Sequence of chain 1.B:
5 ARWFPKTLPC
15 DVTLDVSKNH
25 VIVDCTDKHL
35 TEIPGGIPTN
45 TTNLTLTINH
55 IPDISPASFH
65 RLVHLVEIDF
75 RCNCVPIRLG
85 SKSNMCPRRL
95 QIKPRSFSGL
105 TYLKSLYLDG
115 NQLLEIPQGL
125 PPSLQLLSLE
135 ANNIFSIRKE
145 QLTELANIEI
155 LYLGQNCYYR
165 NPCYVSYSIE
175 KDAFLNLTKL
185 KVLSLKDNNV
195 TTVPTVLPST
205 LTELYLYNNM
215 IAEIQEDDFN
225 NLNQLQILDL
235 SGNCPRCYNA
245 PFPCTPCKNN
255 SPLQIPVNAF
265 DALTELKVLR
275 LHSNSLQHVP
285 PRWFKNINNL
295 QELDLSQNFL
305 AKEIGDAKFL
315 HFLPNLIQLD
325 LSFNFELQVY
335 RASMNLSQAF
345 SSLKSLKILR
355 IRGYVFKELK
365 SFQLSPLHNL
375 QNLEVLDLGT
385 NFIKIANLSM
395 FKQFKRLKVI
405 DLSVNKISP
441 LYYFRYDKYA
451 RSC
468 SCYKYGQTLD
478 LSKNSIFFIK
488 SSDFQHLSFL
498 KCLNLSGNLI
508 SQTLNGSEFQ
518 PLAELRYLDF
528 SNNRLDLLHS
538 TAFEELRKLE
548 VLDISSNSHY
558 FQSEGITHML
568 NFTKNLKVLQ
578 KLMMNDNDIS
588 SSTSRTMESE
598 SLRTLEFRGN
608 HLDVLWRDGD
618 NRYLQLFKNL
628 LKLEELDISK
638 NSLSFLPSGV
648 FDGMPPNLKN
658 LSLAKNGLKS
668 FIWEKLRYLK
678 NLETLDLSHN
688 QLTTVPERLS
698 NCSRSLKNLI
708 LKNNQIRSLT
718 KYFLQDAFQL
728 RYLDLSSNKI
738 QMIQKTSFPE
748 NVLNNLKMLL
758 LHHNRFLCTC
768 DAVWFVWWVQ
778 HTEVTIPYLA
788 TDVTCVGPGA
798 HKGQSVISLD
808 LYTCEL

Binding-site contacts:
Ligand atom C6 contacts residue VAL70 of chain 1.B at 4.2 Å (hydrophobic).
Ligand atom C5 contacts residue VAL70 of chain 1.B at 4.1 Å (hydrophobic).
Ligand atom C1 contacts residue HIS24 of chain 1.B at 4.5 Å.
Ligand atom O7 contacts residue GLU71 of chain 1.B at 3.8 Å.
Ligand atom O5 contacts residue VAL70 of chain 1.B at 3.6 Å.
Ligand atom C8 contacts residue ILE26 of chain 1.B at 3.8 Å (hydrophobic).
Ligand atom C7 contacts residue ASN47 of chain 1.B at 3.7 Å.
Ligand atom O5 contacts residue GLU71 of chain 1.B at 3.4 Å.
Ligand atom N2 contacts residue ASN47 of chain 1.B at 2.9 Å (h-bond).
Ligand atom O5 contacts residue ASN47 of chain 1.B at 2.3 Å (h-bond).
Ligand atom C4 contacts residue GLU71 of chain 1.B at 4.0 Å.
Ligand atom C6 contacts residue GLU71 of chain 1.B at 4.0 Å.
Ligand atom C5 contacts residue ASN47 of chain 1.B at 3.6 Å.
Ligand atom C5 contacts residue GLU71 of chain 1.B at 4.0 Å.
Ligand atom C8 contacts residue GLN129 of chain 1.B at 3.5 Å.
Ligand atom C1 contacts residue ASN47 of chain 1.B at 1.4 Å.
Ligand atom C1 contacts residue GLU71 of chain 1.B at 4.1 Å.
Ligand atom C1 contacts residue VAL70 of chain 1.B at 4.0 Å (hydrophobic).
Ligand atom C6 contacts residue SER109 of chain 1.B at 4.0 Å.
Ligand atom O6 contacts residue GLU71 of chain 1.B at 3.0 Å (salt-bridge).
Ligand atom O6 contacts residue SER109 of chain 1.B at 2.8 Å (h-bond).
Ligand atom O7 contacts residue ASN47 of chain 1.B at 4.1 Å.
Ligand atom C8 contacts residue SER109 of chain 1.B at 4.2 Å.
Ligand atom C8 contacts residue LYS108 of chain 1.B at 4.1 Å.
Ligand atom O6 contacts residue VAL70 of chain 1.B at 4.3 Å.
Ligand atom C2 contacts residue GLU71 of chain 1.B at 4.0 Å.
Ligand atom C3 contacts residue ASN47 of chain 1.B at 3.8 Å.
Ligand atom C2 contacts residue ASN47 of chain 1.B at 2.5 Å.
Ligand atom C8 contacts residue ASN47 of chain 1.B at 4.4 Å.
Ligand atom C4 contacts residue ASN47 of chain 1.B at 4.2 Å.

The small molecule below binds the protein below.
Small molecule (SMILES): CC(=O)N[C@H]1[C@H](O[C@H]2[C@H](O)[C@@H](NC(C)=O)CO[C@@H]2CO)O[C@H](CO)[C@@H](O)[C@@H]1O